Sequence of chain 1.E:
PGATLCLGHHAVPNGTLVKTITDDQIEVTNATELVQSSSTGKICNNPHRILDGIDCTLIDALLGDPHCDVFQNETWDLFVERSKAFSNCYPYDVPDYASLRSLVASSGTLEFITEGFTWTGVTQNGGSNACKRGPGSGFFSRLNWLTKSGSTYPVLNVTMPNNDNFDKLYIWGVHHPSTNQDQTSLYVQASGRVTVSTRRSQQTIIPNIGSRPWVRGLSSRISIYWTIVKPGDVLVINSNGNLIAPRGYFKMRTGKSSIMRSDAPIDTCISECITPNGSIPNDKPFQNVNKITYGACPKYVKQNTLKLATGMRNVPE

Sequence of chain 1.C:
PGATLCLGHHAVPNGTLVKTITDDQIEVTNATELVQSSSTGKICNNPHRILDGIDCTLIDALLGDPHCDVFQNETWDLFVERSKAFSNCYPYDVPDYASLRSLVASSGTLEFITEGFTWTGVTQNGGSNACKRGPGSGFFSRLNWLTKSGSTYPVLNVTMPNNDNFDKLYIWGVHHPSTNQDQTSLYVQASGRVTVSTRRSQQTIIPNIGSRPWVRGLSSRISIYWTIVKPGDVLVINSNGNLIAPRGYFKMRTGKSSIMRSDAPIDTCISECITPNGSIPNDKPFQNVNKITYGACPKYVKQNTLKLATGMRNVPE

Binding-site contacts:
Ligand atom O7 contacts residue ARG214 of chain 1.E at 4.0 Å.
Ligand atom C2 contacts residue ASN159 of chain 1.C at 2.5 Å.
Ligand atom C5 contacts residue TRP216 of chain 1.E at 3.9 Å (hydrophobic).
Ligand atom C3 contacts residue TRP216 of chain 1.E at 4.3 Å (hydrophobic).
Ligand atom C4 contacts residue ASN159 of chain 1.C at 4.2 Å.
Ligand atom C5 contacts residue ASN159 of chain 1.C at 3.6 Å.
Ligand atom C8 contacts residue THR161 of chain 1.C at 3.7 Å.
Ligand atom O5 contacts residue THR161 of chain 1.C at 4.3 Å.
Ligand atom C2 contacts residue TRP216 of chain 1.E at 3.9 Å (hydrophobic).
Ligand atom N2 contacts residue SER213 of chain 1.E at 2.9 Å (h-bond).
Ligand atom O6 contacts residue THR161 of chain 1.C at 4.0 Å.
Ligand atom C8 contacts residue VAL238 of chain 1.C at 4.3 Å (hydrophobic).
Ligand atom C8 contacts residue THR181 of chain 1.E at 4.4 Å.
Ligand atom N2 contacts residue TRP216 of chain 1.E at 4.3 Å.
Ligand atom O7 contacts residue PRO215 of chain 1.E at 3.4 Å.
Ligand atom O4 contacts residue TRP216 of chain 1.E at 4.4 Å.
Ligand atom C1 contacts residue TRP216 of chain 1.E at 4.0 Å (hydrophobic).
Ligand atom N2 contacts residue ASN159 of chain 1.C at 2.9 Å (h-bond).
Ligand atom O5 contacts residue ASN159 of chain 1.C at 2.3 Å (h-bond).
Ligand atom C3 contacts residue ASN159 of chain 1.C at 3.8 Å.
Ligand atom O7 contacts residue ASN159 of chain 1.C at 4.1 Å.
Ligand atom C7 contacts residue PRO215 of chain 1.E at 4.3 Å (hydrophobic).
Ligand atom C8 contacts residue SER213 of chain 1.E at 3.4 Å.
Ligand atom C8 contacts residue VAL236 of chain 1.C at 3.9 Å (hydrophobic).
Ligand atom C8 contacts residue PRO215 of chain 1.E at 4.4 Å (hydrophobic).
Ligand atom C6 contacts residue TRP216 of chain 1.E at 3.8 Å (hydrophobic).
Ligand atom C6 contacts residue THR161 of chain 1.C at 3.2 Å.
Ligand atom C7 contacts residue TRP216 of chain 1.E at 3.8 Å (hydrophobic).
Ligand atom C1 contacts residue SER213 of chain 1.E at 4.0 Å.
Ligand atom C5 contacts residue THR161 of chain 1.C at 4.1 Å.
Ligand atom C7 contacts residue ASN159 of chain 1.C at 3.7 Å.
Ligand atom O7 contacts residue TRP216 of chain 1.E at 2.9 Å (h-bond).
Ligand atom C2 contacts residue SER213 of chain 1.E at 3.9 Å.
Ligand atom C7 contacts residue SER213 of chain 1.E at 3.7 Å.
Ligand atom O2 contacts residue ARG201 of chain 1.C at 4.0 Å.
Ligand atom C4 contacts residue TRP216 of chain 1.E at 3.8 Å (hydrophobic).
Ligand atom C3 contacts residue SER213 of chain 1.E at 4.3 Å.
Ligand atom O5 contacts residue TRP216 of chain 1.E at 4.2 Å.
Ligand atom O3 contacts residue TRP216 of chain 1.E at 3.6 Å.
Ligand atom C1 contacts residue ASN159 of chain 1.C at 1.4 Å.

This protein binds this small molecule.
Small molecule (SMILES): CC(=O)N[C@H]1[C@H](O[C@H]2[C@H](O)[C@@H](NC(C)=O)CO[C@@H]2CO)O[C@H](CO)[C@@H](O[C@@H]2O[C@H](CO[C@H]3O[C@H](CO)[C@@H](O)[C@H](O)[C@@H]3O)[C@@H](O)[C@H](O[C@H]3O[C@H](CO)[C@@H](O)[C@H](O)[C@@H]3O)[C@@H]2O)[C@@H]1O